Sequence of chain 1.B:
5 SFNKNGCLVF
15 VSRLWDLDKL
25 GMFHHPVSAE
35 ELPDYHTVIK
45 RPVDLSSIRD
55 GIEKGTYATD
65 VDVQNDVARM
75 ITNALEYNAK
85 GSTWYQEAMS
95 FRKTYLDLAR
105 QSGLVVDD

Binding-site contacts:
Ligand atom C15 contacts residue TYR81 of chain 1.B at 4.0 Å (hydrophobic).
Ligand atom C14 contacts residue ASN82 of chain 1.B at 3.6 Å.
Ligand atom C15 contacts residue ASN82 of chain 1.B at 3.9 Å.
Ligand atom C16 contacts residue LEU36 of chain 1.B at 3.7 Å (hydrophobic).
Ligand atom C14 contacts residue TRP88 of chain 1.B at 3.4 Å (hydrophobic).
Ligand atom C8 contacts residue MET26 of chain 1.B at 3.9 Å (hydrophobic).
Ligand atom C11 contacts residue LEU24 of chain 1.B at 3.5 Å (hydrophobic).
Ligand atom C4 contacts residue TRP88 of chain 1.B at 3.9 Å (hydrophobic).
Ligand atom N3 contacts residue TYR81 of chain 1.B at 3.9 Å.
Ligand atom C7 contacts residue LEU36 of chain 1.B at 4.1 Å (hydrophobic).
Ligand atom C4 contacts residue LEU36 of chain 1.B at 4.0 Å (hydrophobic).
Ligand atom C7 contacts residue VAL31 of chain 1.B at 4.1 Å (hydrophobic).
Ligand atom C9 contacts residue MET26 of chain 1.B at 3.9 Å (hydrophobic).
Ligand atom C14 contacts residue TYR81 of chain 1.B at 4.1 Å (hydrophobic).
Ligand atom N2 contacts residue MET26 of chain 1.B at 3.9 Å.
Ligand atom C10 contacts residue GLY25 of chain 1.B at 3.6 Å.
Ligand atom C5 contacts residue TRP88 of chain 1.B at 3.6 Å (hydrophobic).
Ligand atom N2 contacts residue TRP88 of chain 1.B at 3.1 Å (h-bond).
Ligand atom C13 contacts residue TRP88 of chain 1.B at 3.5 Å (hydrophobic).
Ligand atom C16 contacts residue TRP88 of chain 1.B at 3.7 Å (hydrophobic).
Ligand atom C9 contacts residue GLY25 of chain 1.B at 4.1 Å.
Ligand atom N3 contacts residue ASN82 of chain 1.B at 2.7 Å (h-bond).
Ligand atom C10 contacts residue MET26 of chain 1.B at 4.1 Å (hydrophobic).
Ligand atom O2 contacts residue TRP88 of chain 1.B at 3.7 Å.
Ligand atom C11 contacts residue GLY25 of chain 1.B at 4.0 Å.
Ligand atom N4 contacts residue LEU36 of chain 1.B at 3.6 Å.
Ligand atom C14 contacts residue LEU36 of chain 1.B at 3.9 Å (hydrophobic).
Ligand atom C12 contacts residue TRP88 of chain 1.B at 3.8 Å (hydrophobic).
Ligand atom O2 contacts residue MET26 of chain 1.B at 3.6 Å.
Ligand atom C15 contacts residue TRP88 of chain 1.B at 3.3 Å (hydrophobic).
Ligand atom C23 contacts residue GLU35 of chain 1.B at 3.3 Å.
Ligand atom C12 contacts residue LEU24 of chain 1.B at 3.7 Å (hydrophobic).
Ligand atom N1 contacts residue TRP88 of chain 1.B at 3.6 Å (h-bond).
Ligand atom C17 contacts residue LEU36 of chain 1.B at 3.9 Å (hydrophobic).
Ligand atom C5 contacts residue LEU36 of chain 1.B at 3.8 Å (hydrophobic).
Ligand atom C22 contacts residue GLU35 of chain 1.B at 3.9 Å.
Ligand atom O2 contacts residue ASN82 of chain 1.B at 3.3 Å (h-bond).
Ligand atom N3 contacts residue TRP88 of chain 1.B at 3.5 Å.
Ligand atom N4 contacts residue TRP88 of chain 1.B at 3.4 Å.
Ligand atom C13 contacts residue ASN82 of chain 1.B at 3.7 Å.

A small-molecule ligand and the protein it binds are described below.
Small molecule (SMILES): COc1cc2c(cc1-c1c(C)noc1C)ncc1[nH]c(=O)n([C@H](C)c3ccccn3)c12